This protein binds this small molecule.
Small molecule (SMILES): CC(=O)NCCCC[C@@H](C=O)NC(=O)[C@H](CCCN=C(N)N)NC(=O)[C@H](C)NC(=O)[C@H](C)N

Binding-site contacts:
Ligand atom NZ contacts residue SER61 of chain 1.A at 3.0 Å (h-bond).
Ligand atom O contacts residue GLY83 of chain 1.A at 3.2 Å (h-bond).
Ligand atom CE contacts residue ALA82 of chain 1.A at 3.8 Å (hydrophobic).
Ligand atom CZ contacts residue PHE84 of chain 1.A at 3.6 Å (hydrophobic).
Ligand atom CZ contacts residue GLY83 of chain 1.A at 3.7 Å.
Ligand atom OH contacts residue ALA82 of chain 1.A at 3.2 Å (h-bond).
Ligand atom C contacts residue ALA82 of chain 1.A at 3.6 Å (hydrophobic).
Ligand atom NH1 contacts residue LEU107 of chain 1.A at 3.9 Å.
Ligand atom C contacts residue ALA82 of chain 1.A at 3.8 Å (hydrophobic).
Ligand atom CZ contacts residue ASP106 of chain 1.A at 3.3 Å.
Ligand atom N contacts residue GLY83 of chain 1.A at 2.9 Å (h-bond).
Ligand atom NH1 contacts residue ASP106 of chain 1.A at 2.9 Å (salt-bridge).
Ligand atom CH contacts residue PHE62 of chain 1.A at 3.5 Å (hydrophobic).
Ligand atom CH contacts residue TYR81 of chain 1.A at 3.7 Å (hydrophobic).
Ligand atom NH1 contacts residue GLY83 of chain 1.A at 3.7 Å.
Ligand atom CE contacts residue PHE84 of chain 1.A at 3.9 Å (hydrophobic).
Ligand atom O contacts residue ALA82 of chain 1.A at 3.0 Å.
Ligand atom CB contacts residue HIS59 of chain 1.A at 3.9 Å.
Ligand atom NH1 contacts residue PHE84 of chain 1.A at 3.7 Å.
Ligand atom CB contacts residue GLY83 of chain 1.A at 3.8 Å.
Ligand atom NH2 contacts residue ASP106 of chain 1.A at 3.0 Å (salt-bridge).
Ligand atom CH3 contacts residue PHE62 of chain 1.A at 3.5 Å (hydrophobic).
Ligand atom NZ contacts residue PHE62 of chain 1.A at 3.5 Å.
Ligand atom CH3 contacts residue SER61 of chain 1.A at 3.8 Å.
Ligand atom CG contacts residue GLY83 of chain 1.A at 3.8 Å.
Ligand atom OH contacts residue GLY80 of chain 1.A at 3.3 Å.
Ligand atom CG contacts residue ALA82 of chain 1.A at 3.7 Å (hydrophobic).
Ligand atom NH2 contacts residue ILE85 of chain 1.A at 3.3 Å.
Ligand atom CE contacts residue SER61 of chain 1.A at 3.8 Å.
Ligand atom CH3 contacts residue TYR81 of chain 1.A at 3.6 Å (hydrophobic).
Ligand atom OH contacts residue PHE62 of chain 1.A at 3.8 Å.
Ligand atom CA contacts residue GLY83 of chain 1.A at 3.3 Å.
Ligand atom O contacts residue GLY83 of chain 1.A at 3.7 Å.
Ligand atom CB contacts residue ASN110 of chain 1.A at 3.4 Å.
Ligand atom OH contacts residue TYR81 of chain 1.A at 2.8 Å (h-bond).
Ligand atom C contacts residue GLY83 of chain 1.A at 3.5 Å.
Ligand atom CH3 contacts residue PHE31 of chain 1.A at 3.8 Å (hydrophobic).
Ligand atom NH2 contacts residue PHE84 of chain 1.A at 3.5 Å.
Ligand atom O contacts residue PHE84 of chain 1.A at 3.3 Å.
Ligand atom NE contacts residue GLY83 of chain 1.A at 3.8 Å.

Sequence of chain 1.A:
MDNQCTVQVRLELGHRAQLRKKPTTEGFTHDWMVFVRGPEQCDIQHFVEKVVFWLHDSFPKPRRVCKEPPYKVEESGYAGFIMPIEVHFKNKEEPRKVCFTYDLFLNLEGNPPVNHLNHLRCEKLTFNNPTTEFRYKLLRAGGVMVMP